Sequence of chain 2.A:
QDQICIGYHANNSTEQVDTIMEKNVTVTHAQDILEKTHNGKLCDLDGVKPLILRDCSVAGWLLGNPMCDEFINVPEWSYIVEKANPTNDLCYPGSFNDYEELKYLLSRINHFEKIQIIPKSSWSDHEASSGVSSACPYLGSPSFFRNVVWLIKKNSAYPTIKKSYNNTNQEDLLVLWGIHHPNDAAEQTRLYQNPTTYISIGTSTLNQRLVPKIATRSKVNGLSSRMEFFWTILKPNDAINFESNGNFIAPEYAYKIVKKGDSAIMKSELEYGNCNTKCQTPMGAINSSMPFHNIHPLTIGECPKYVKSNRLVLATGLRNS

Binding-site contacts:
Ligand atom C8 contacts residue ASN237 of chain 2.A at 3.4 Å.
Ligand atom N2 contacts residue ASP238 of chain 2.A at 4.3 Å.
Ligand atom C7 contacts residue ASP238 of chain 2.A at 4.4 Å.
Ligand atom C1 contacts residue ASN237 of chain 2.A at 3.8 Å.
Ligand atom C5 contacts residue ASN237 of chain 2.A at 3.4 Å.
Ligand atom C8 contacts residue ASP238 of chain 2.A at 3.6 Å.
Ligand atom C2 contacts residue ASN237 of chain 2.A at 3.6 Å.
Ligand atom C3 contacts residue ASN237 of chain 2.A at 3.9 Å.
Ligand atom O5 contacts residue ASN166 of chain 2.A at 2.4 Å (h-bond).
Ligand atom N2 contacts residue ASN166 of chain 2.A at 2.8 Å (h-bond).
Ligand atom C7 contacts residue ASN237 of chain 2.A at 3.5 Å.
Ligand atom O5 contacts residue THR168 of chain 2.A at 4.0 Å.
Ligand atom C1 contacts residue THR168 of chain 2.A at 4.4 Å.
Ligand atom C5 contacts residue ASN166 of chain 2.A at 3.7 Å.
Ligand atom C6 contacts residue ASN237 of chain 2.A at 3.7 Å.
Ligand atom C2 contacts residue ASN166 of chain 2.A at 2.3 Å.
Ligand atom C3 contacts residue ASN166 of chain 2.A at 3.7 Å.
Ligand atom N2 contacts residue ALA239 of chain 2.A at 4.5 Å.
Ligand atom O7 contacts residue ALA239 of chain 2.A at 4.0 Å.
Ligand atom C7 contacts residue ALA239 of chain 2.A at 4.0 Å (hydrophobic).
Ligand atom C7 contacts residue ASN166 of chain 2.A at 3.3 Å.
Ligand atom C8 contacts residue SER218 of chain 3.A at 3.7 Å.
Ligand atom O5 contacts residue ASN237 of chain 2.A at 4.1 Å.
Ligand atom C4 contacts residue ASN166 of chain 2.A at 4.1 Å.
Ligand atom N2 contacts residue ASN237 of chain 2.A at 2.6 Å (h-bond).
Ligand atom O7 contacts residue ASN166 of chain 2.A at 3.2 Å (h-bond).
Ligand atom C1 contacts residue ASN166 of chain 2.A at 1.4 Å.
Ligand atom C8 contacts residue ALA239 of chain 2.A at 3.4 Å (hydrophobic).

Sequence of chain 3.A:
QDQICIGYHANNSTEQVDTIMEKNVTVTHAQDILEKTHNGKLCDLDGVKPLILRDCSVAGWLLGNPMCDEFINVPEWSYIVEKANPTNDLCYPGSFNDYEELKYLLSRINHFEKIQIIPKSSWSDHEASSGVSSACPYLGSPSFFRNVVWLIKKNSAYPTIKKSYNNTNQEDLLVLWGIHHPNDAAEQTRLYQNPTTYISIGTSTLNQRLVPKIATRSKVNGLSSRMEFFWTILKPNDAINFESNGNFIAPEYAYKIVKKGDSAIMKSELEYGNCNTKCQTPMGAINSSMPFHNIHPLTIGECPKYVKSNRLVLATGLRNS

This protein binds this small molecule.
Small molecule (SMILES): CC(=O)N[C@@H]1[C@@H](O)[C@H](O)[C@@H](CO)O[C@H]1O